A protein and the small-molecule ligand that binds it are described below.
Small molecule (SMILES): CC(=O)N[C@@H]1[C@@H](O)[C@H](O)[C@@H](CO)O[C@H]1O

Sequence of chain 1.E:
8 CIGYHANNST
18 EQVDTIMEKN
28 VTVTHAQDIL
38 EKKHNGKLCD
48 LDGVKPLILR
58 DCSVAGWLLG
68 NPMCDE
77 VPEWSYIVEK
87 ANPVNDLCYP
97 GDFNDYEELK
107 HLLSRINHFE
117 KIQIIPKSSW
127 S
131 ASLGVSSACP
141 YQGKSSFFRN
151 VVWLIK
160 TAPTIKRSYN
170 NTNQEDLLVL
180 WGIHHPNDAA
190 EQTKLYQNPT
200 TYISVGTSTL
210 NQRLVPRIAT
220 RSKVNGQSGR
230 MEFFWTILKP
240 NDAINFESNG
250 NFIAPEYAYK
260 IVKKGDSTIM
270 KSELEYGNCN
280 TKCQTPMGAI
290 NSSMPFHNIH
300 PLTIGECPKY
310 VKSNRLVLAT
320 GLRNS

Binding-site contacts:
Ligand atom C7 contacts residue ASN27 of chain 1.E at 3.5 Å.
Ligand atom O6 contacts residue ASN27 of chain 1.E at 4.3 Å.
Ligand atom O6 contacts residue GLN19 of chain 1.E at 4.0 Å.
Ligand atom C3 contacts residue ASN27 of chain 1.E at 3.8 Å.
Ligand atom C1 contacts residue ASN27 of chain 1.E at 1.4 Å.
Ligand atom O5 contacts residue GLN19 of chain 1.E at 4.3 Å.
Ligand atom O5 contacts residue ASN27 of chain 1.E at 2.4 Å (h-bond).
Ligand atom N2 contacts residue ASN27 of chain 1.E at 2.9 Å (h-bond).
Ligand atom C2 contacts residue ASN27 of chain 1.E at 2.5 Å.
Ligand atom C4 contacts residue ASN27 of chain 1.E at 4.3 Å.
Ligand atom O7 contacts residue ASN27 of chain 1.E at 3.8 Å.
Ligand atom C5 contacts residue ASN27 of chain 1.E at 3.6 Å.